This small molecule binds to this protein.
Small molecule (SMILES): Cc1cc(CCCCCOc2ccc(C3=NCCO3)cc2)on1

Sequence of chain 26.A:
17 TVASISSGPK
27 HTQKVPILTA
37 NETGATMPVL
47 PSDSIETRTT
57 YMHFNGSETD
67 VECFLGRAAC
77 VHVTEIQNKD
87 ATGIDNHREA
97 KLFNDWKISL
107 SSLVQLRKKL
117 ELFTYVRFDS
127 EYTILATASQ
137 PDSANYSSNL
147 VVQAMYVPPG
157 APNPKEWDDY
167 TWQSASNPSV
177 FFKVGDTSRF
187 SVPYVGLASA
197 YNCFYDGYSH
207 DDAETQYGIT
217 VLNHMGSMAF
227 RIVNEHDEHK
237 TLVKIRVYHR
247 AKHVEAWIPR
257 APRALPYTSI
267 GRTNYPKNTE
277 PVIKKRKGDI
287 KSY

Sequence of chain 26.C:
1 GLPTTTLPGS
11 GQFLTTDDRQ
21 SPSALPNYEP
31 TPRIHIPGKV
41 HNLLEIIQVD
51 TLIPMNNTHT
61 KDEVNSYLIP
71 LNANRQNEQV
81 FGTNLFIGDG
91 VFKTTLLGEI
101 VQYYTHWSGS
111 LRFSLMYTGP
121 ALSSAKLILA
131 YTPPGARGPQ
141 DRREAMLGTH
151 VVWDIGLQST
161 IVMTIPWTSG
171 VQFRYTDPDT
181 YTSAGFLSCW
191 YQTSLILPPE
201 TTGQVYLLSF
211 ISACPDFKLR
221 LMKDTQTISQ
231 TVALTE

Binding-site contacts:
Ligand atom O1B contacts residue ILE104 of chain 26.A at 3.9 Å.
Ligand atom N2 contacts residue LEU106 of chain 26.A at 3.8 Å.
Ligand atom C4C contacts residue VAL191 of chain 26.A at 3.0 Å (hydrophobic).
Ligand atom C1C contacts residue TYR128 of chain 26.A at 3.7 Å (hydrophobic).
Ligand atom C5B contacts residue TYR128 of chain 26.A at 4.0 Å (hydrophobic).
Ligand atom N3A contacts residue PHE186 of chain 26.A at 4.0 Å.
Ligand atom N3A contacts residue PRO174 of chain 26.A at 3.7 Å.
Ligand atom C4B contacts residue PHE186 of chain 26.A at 3.6 Å (hydrophobic).
Ligand atom C2A contacts residue TYR152 of chain 26.A at 3.6 Å (hydrophobic).
Ligand atom C1B contacts residue TYR128 of chain 26.A at 3.6 Å (hydrophobic).
Ligand atom C1B contacts residue ILE104 of chain 26.A at 4.0 Å (hydrophobic).
Ligand atom C4 contacts residue LEU106 of chain 26.A at 3.9 Å (hydrophobic).
Ligand atom C1B contacts residue VAL188 of chain 26.A at 3.8 Å (hydrophobic).
Ligand atom O1 contacts residue LEU106 of chain 26.A at 3.8 Å.
Ligand atom C5C contacts residue VAL191 of chain 26.A at 3.8 Å (hydrophobic).
Ligand atom C3B contacts residue VAL188 of chain 26.A at 3.8 Å (hydrophobic).
Ligand atom C4 contacts residue TYR197 of chain 26.A at 3.8 Å (hydrophobic).
Ligand atom C5B contacts residue MET224 of chain 26.A at 3.8 Å (hydrophobic).
Ligand atom C5B contacts residue PHE186 of chain 26.A at 3.9 Å (hydrophobic).
Ligand atom C6B contacts residue ILE104 of chain 26.A at 3.6 Å (hydrophobic).
Ligand atom O1 contacts residue MET221 of chain 26.A at 3.9 Å.
Ligand atom C5 contacts residue LEU106 of chain 26.A at 3.8 Å (hydrophobic).
Ligand atom C4C contacts residue VAL188 of chain 26.A at 3.7 Å (hydrophobic).
Ligand atom C2B contacts residue VAL188 of chain 26.A at 3.5 Å (hydrophobic).
Ligand atom O1B contacts residue TYR128 of chain 26.A at 3.4 Å (h-bond).
Ligand atom C1C contacts residue LEU106 of chain 26.A at 3.8 Å (hydrophobic).
Ligand atom N3A contacts residue ALA24 of chain 26.C at 3.8 Å.
Ligand atom C2C contacts residue TYR197 of chain 26.A at 3.7 Å (hydrophobic).
Ligand atom C3B contacts residue TYR152 of chain 26.A at 3.7 Å (hydrophobic).
Ligand atom C3C contacts residue TYR128 of chain 26.A at 3.4 Å (hydrophobic).
Ligand atom C4A contacts residue PRO174 of chain 26.A at 3.1 Å (hydrophobic).
Ligand atom C5A contacts residue PHE186 of chain 26.A at 3.5 Å (hydrophobic).
Ligand atom C5A contacts residue VAL176 of chain 26.A at 3.6 Å (hydrophobic).
Ligand atom N3A contacts residue TYR152 of chain 26.A at 3.5 Å.
Ligand atom C6B contacts residue TYR128 of chain 26.A at 3.3 Å (hydrophobic).
Ligand atom C5A contacts residue ALA150 of chain 26.A at 3.6 Å (hydrophobic).
Ligand atom C2C contacts residue MET221 of chain 26.A at 4.0 Å (hydrophobic).
Ligand atom C4B contacts residue TYR152 of chain 26.A at 3.8 Å (hydrophobic).
Ligand atom C2A contacts residue PHE186 of chain 26.A at 3.3 Å (hydrophobic).
Ligand atom O1A contacts residue PHE186 of chain 26.A at 3.0 Å.